Sequence of chain 1.B:
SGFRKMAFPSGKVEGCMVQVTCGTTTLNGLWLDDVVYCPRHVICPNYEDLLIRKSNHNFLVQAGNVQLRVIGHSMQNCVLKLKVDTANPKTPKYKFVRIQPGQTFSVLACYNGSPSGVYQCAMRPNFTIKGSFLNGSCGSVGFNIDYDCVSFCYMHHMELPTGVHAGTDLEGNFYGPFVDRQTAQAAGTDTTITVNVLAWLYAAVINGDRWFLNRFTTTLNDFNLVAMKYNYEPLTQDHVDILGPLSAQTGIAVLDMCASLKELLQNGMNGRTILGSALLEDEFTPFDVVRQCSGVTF

Sequence of chain 1.A:
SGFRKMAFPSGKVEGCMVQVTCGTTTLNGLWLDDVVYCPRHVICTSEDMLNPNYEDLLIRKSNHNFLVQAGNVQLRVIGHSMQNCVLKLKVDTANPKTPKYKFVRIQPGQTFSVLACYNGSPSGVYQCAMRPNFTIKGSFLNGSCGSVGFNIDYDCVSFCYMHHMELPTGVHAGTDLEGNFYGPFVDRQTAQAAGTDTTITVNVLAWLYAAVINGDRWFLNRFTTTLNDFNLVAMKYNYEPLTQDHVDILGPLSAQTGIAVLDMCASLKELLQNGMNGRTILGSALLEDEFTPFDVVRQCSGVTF

Binding-site contacts:
Ligand atom C10 contacts residue PHE140 of chain 1.B at 3.9 Å (hydrophobic).
Ligand atom CL contacts residue HIS41 of chain 1.B at 3.6 Å.
Ligand atom C7 contacts residue MET165 of chain 1.B at 4.0 Å (hydrophobic).
Ligand atom C10 contacts residue LEU141 of chain 1.B at 3.9 Å (hydrophobic).
Ligand atom O contacts residue GLN189 of chain 1.B at 3.0 Å (h-bond).
Ligand atom O2 contacts residue MET165 of chain 1.B at 3.3 Å.
Ligand atom N2 contacts residue GLU166 of chain 1.B at 3.8 Å.
Ligand atom CL contacts residue ASP187 of chain 1.B at 3.5 Å.
Ligand atom C10 contacts residue GLU166 of chain 1.B at 3.5 Å.
Ligand atom N2 contacts residue PHE140 of chain 1.B at 3.9 Å.
Ligand atom C8 contacts residue LEU141 of chain 1.B at 3.8 Å (hydrophobic).
Ligand atom C23 contacts residue GLU166 of chain 1.B at 3.4 Å.
Ligand atom C9 contacts residue GLU166 of chain 1.B at 3.7 Å.
Ligand atom O4 contacts residue PRO168 of chain 1.B at 3.7 Å.
Ligand atom C8 contacts residue PHE140 of chain 1.B at 3.7 Å (hydrophobic).
Ligand atom S1 contacts residue PRO168 of chain 1.B at 3.9 Å.
Ligand atom N2 contacts residue SER144 of chain 1.B at 3.6 Å (h-bond).
Ligand atom N1 contacts residue CYS145 of chain 1.B at 3.9 Å.
Ligand atom C19 contacts residue ARG188 of chain 1.B at 3.7 Å.
Ligand atom C8 contacts residue GLU166 of chain 1.B at 3.5 Å.
Ligand atom S1 contacts residue GLU166 of chain 1.B at 3.8 Å.
Ligand atom C16 contacts residue HIS164 of chain 1.B at 3.4 Å.
Ligand atom O3 contacts residue GLU166 of chain 1.B at 3.1 Å (salt-bridge).
Ligand atom O2 contacts residue GLU166 of chain 1.B at 3.0 Å (salt-bridge).
Ligand atom C7 contacts residue HIS163 of chain 1.B at 3.2 Å.
Ligand atom C9 contacts residue LEU141 of chain 1.B at 3.9 Å (hydrophobic).
Ligand atom N2 contacts residue HIS163 of chain 1.B at 2.9 Å (h-bond).
Ligand atom C21 contacts residue GLN189 of chain 1.B at 3.6 Å.
Ligand atom C8 contacts residue SER144 of chain 1.B at 4.0 Å.
Ligand atom C19 contacts residue GLN189 of chain 1.B at 3.8 Å.
Ligand atom C16 contacts residue MET165 of chain 1.B at 3.5 Å (hydrophobic).
Ligand atom O3 contacts residue PRO168 of chain 1.B at 2.9 Å (h-bond).
Ligand atom CL contacts residue HIS164 of chain 1.B at 3.8 Å.
Ligand atom C17 contacts residue MET165 of chain 1.B at 3.6 Å (hydrophobic).
Ligand atom C10 contacts residue ASN142 of chain 1.B at 3.8 Å.
Ligand atom CL contacts residue MET165 of chain 1.B at 3.7 Å.
Ligand atom O3 contacts residue LEU167 of chain 1.B at 3.1 Å.
Ligand atom C7 contacts residue GLU166 of chain 1.B at 3.7 Å.
Ligand atom C5 contacts residue MET165 of chain 1.B at 3.9 Å (hydrophobic).
Ligand atom C18 contacts residue ARG188 of chain 1.B at 3.5 Å.

The protein below binds the small molecule below.
Small molecule (SMILES): CC1(CS(=O)(=O)N2Cc3ccc(Cl)cc3[C@H](C(=O)Nc3cncc4ccccc34)C2)CS(=O)(=O)C1